Binding-site contacts:
Ligand atom O5 contacts residue ASP63 of chain 3.A at 4.4 Å.
Ligand atom C8 contacts residue ASN422 of chain 3.A at 4.2 Å.
Ligand atom C8 contacts residue GLY60 of chain 3.A at 4.5 Å.
Ligand atom C1 contacts residue GLU425 of chain 3.A at 4.3 Å.
Ligand atom C7 contacts residue ASN422 of chain 3.A at 3.2 Å.
Ligand atom C5 contacts residue ASP63 of chain 3.A at 4.2 Å.
Ligand atom O5 contacts residue GLU425 of chain 3.A at 3.6 Å.
Ligand atom O7 contacts residue SER107 of chain 3.A at 3.7 Å.
Ligand atom C8 contacts residue ASP63 of chain 3.A at 4.2 Å.
Ligand atom C6 contacts residue GLU425 of chain 3.A at 4.4 Å.
Ligand atom N2 contacts residue ASP63 of chain 3.A at 3.2 Å (salt-bridge).
Ligand atom O7 contacts residue THR417 of chain 3.A at 3.4 Å.
Ligand atom C5 contacts residue ASN422 of chain 3.A at 3.7 Å.
Ligand atom O5 contacts residue THR424 of chain 3.A at 4.4 Å.
Ligand atom C3 contacts residue ASN422 of chain 3.A at 3.8 Å.
Ligand atom C2 contacts residue ASN422 of chain 3.A at 2.4 Å.
Ligand atom O7 contacts residue THR424 of chain 3.A at 3.6 Å.
Ligand atom C1 contacts residue ASP63 of chain 3.A at 3.7 Å.
Ligand atom C5 contacts residue THR424 of chain 3.A at 4.1 Å.
Ligand atom N2 contacts residue ASN422 of chain 3.A at 2.9 Å (h-bond).
Ligand atom C7 contacts residue ASP63 of chain 3.A at 4.2 Å.
Ligand atom C8 contacts residue THR417 of chain 3.A at 4.1 Å.
Ligand atom O7 contacts residue ASN422 of chain 3.A at 3.5 Å (h-bond).
Ligand atom O4 contacts residue ASP63 of chain 3.A at 4.3 Å.
Ligand atom C1 contacts residue ASN422 of chain 3.A at 1.4 Å.
Ligand atom C1 contacts residue THR424 of chain 3.A at 4.4 Å.
Ligand atom C7 contacts residue THR417 of chain 3.A at 4.4 Å.
Ligand atom C4 contacts residue ASP63 of chain 3.A at 4.4 Å.
Ligand atom C8 contacts residue THR424 of chain 3.A at 4.0 Å.
Ligand atom O3 contacts residue SER107 of chain 3.A at 4.1 Å.
Ligand atom C7 contacts residue THR424 of chain 3.A at 4.0 Å.
Ligand atom C5 contacts residue GLU425 of chain 3.A at 4.4 Å.
Ligand atom C3 contacts residue ASP63 of chain 3.A at 3.8 Å.
Ligand atom C4 contacts residue ASN422 of chain 3.A at 4.3 Å.
Ligand atom O6 contacts residue GLU425 of chain 3.A at 3.7 Å.
Ligand atom O6 contacts residue THR424 of chain 3.A at 3.8 Å.
Ligand atom O5 contacts residue ASN422 of chain 3.A at 2.4 Å (h-bond).
Ligand atom C2 contacts residue ASP63 of chain 3.A at 3.9 Å.

Sequence of chain 3.A:
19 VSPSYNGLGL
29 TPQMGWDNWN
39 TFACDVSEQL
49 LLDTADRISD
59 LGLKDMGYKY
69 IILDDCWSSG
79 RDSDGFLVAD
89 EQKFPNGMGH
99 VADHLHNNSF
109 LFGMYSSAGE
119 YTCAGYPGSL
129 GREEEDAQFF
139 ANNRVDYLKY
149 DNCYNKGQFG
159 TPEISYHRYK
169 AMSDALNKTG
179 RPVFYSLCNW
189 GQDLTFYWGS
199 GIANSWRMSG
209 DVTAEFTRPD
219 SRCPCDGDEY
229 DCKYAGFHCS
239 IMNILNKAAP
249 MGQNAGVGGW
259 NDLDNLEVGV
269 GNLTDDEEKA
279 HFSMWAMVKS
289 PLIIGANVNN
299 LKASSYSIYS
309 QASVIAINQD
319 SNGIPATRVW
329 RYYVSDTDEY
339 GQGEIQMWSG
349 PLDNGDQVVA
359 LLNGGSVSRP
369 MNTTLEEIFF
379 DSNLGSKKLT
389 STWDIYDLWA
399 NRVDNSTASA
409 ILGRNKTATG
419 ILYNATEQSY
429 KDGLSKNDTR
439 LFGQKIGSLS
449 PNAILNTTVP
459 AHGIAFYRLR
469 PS

This small molecule binds to this protein.
Small molecule (SMILES): CC(=O)N[C@H]1[C@H](O[C@H]2[C@H](O)[C@@H](NC(C)=O)CO[C@@H]2CO)O[C@H](CO)[C@@H](O)[C@@H]1O